The protein below binds the small molecule below.
Small molecule (SMILES): CC(C)C[C@H](NC(=O)CN)C(=O)N[C@H](C(=O)N[C@H](C(=O)NCC(=O)N[C@@H](CO)C(=O)N[C@@H](CC(C)C)C(=O)N[C@@H](CCCN=C(N)N)C(=O)NCC=O)C(C)C)[C@@H](C)O

Binding-site contacts:
Ligand atom CG2 contacts residue ALA42 of chain 58.C at 3.7 Å (hydrophobic).
Ligand atom O contacts residue ILE39 of chain 58.C at 3.5 Å.
Ligand atom O contacts residue ARG43 of chain 58.C at 2.9 Å (salt-bridge).
Ligand atom CB contacts residue MET259 of chain 58.C at 3.5 Å (hydrophobic).
Ligand atom N contacts residue ARG49 of chain 58.C at 3.5 Å (salt-bridge).
Ligand atom CB contacts residue ARG49 of chain 58.C at 3.6 Å.
Ligand atom NH1 contacts residue THR246 of chain 58.C at 3.5 Å.
Ligand atom NH1 contacts residue ASP228 of chain 58.C at 3.2 Å (salt-bridge).
Ligand atom OG1 contacts residue MET259 of chain 58.C at 2.6 Å (h-bond).
Ligand atom N contacts residue ASP258 of chain 58.C at 3.3 Å (salt-bridge).
Ligand atom N contacts residue ARG49 of chain 58.C at 3.5 Å (salt-bridge).
Ligand atom N contacts residue ASP258 of chain 58.C at 3.7 Å.
Ligand atom NH2 contacts residue THR246 of chain 58.C at 2.8 Å (h-bond).
Ligand atom C contacts residue ILE39 of chain 58.C at 3.6 Å (hydrophobic).
Ligand atom O contacts residue ILE54 of chain 58.C at 3.4 Å.
Ligand atom C contacts residue ILE54 of chain 58.C at 3.7 Å (hydrophobic).
Ligand atom C contacts residue ARG49 of chain 58.C at 3.5 Å.
Ligand atom CA contacts residue ARG49 of chain 58.C at 3.7 Å.
Ligand atom CZ contacts residue ASP228 of chain 58.C at 3.2 Å.
Ligand atom O contacts residue ARG49 of chain 58.C at 3.0 Å (salt-bridge).
Ligand atom NH2 contacts residue ASP228 of chain 58.C at 2.5 Å (salt-bridge).
Ligand atom CB contacts residue ILE39 of chain 58.C at 3.7 Å (hydrophobic).
Ligand atom O contacts residue ARG43 of chain 58.C at 3.3 Å (salt-bridge).
Ligand atom O contacts residue ARG50 of chain 58.C at 3.7 Å.
Ligand atom CD contacts residue ASP53 of chain 58.C at 3.3 Å.
Ligand atom N contacts residue ARG49 of chain 58.C at 3.7 Å.
Ligand atom NH1 contacts residue ARG50 of chain 58.C at 3.7 Å.
Ligand atom NE contacts residue ASP53 of chain 58.C at 3.6 Å (salt-bridge).
Ligand atom CD2 contacts residue ARG43 of chain 58.C at 3.7 Å.
Ligand atom CB contacts residue ASP258 of chain 58.C at 3.7 Å.
Ligand atom NH1 contacts residue ILE51 of chain 58.C at 3.5 Å (h-bond).
Ligand atom N contacts residue ASP258 of chain 58.C at 3.2 Å (salt-bridge).
Ligand atom OG1 contacts residue ASP258 of chain 58.C at 3.5 Å.
Ligand atom CB contacts residue ARG49 of chain 58.C at 3.7 Å.
Ligand atom CA contacts residue ASP258 of chain 58.C at 3.3 Å.
Ligand atom CD1 contacts residue PRO57 of chain 58.C at 3.6 Å (hydrophobic).
Ligand atom C contacts residue ASP258 of chain 58.C at 3.7 Å.
Ligand atom CG2 contacts residue MET259 of chain 58.C at 3.7 Å (hydrophobic).
Ligand atom N contacts residue ASP258 of chain 58.C at 2.9 Å (salt-bridge).
Ligand atom CA contacts residue ILE54 of chain 58.C at 3.7 Å (hydrophobic).

Sequence of chain 58.C:
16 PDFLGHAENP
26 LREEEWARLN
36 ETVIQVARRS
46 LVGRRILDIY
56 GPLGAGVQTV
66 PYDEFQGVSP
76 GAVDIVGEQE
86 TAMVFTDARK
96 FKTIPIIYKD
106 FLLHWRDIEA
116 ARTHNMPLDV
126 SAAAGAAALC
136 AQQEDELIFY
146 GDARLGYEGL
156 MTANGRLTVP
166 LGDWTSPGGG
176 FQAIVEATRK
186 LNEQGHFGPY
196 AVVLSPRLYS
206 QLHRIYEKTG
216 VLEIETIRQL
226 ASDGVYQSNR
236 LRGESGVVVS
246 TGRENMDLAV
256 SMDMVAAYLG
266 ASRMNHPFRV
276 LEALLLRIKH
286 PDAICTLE